This protein binds this small molecule.
Small molecule (SMILES): CC(=O)N[C@H]1[C@H](O[C@H]2[C@H](O)[C@@H](NC(C)=O)CO[C@@H]2CO)O[C@H](CO)[C@@H](O)[C@@H]1O

Sequence of chain 1.E:
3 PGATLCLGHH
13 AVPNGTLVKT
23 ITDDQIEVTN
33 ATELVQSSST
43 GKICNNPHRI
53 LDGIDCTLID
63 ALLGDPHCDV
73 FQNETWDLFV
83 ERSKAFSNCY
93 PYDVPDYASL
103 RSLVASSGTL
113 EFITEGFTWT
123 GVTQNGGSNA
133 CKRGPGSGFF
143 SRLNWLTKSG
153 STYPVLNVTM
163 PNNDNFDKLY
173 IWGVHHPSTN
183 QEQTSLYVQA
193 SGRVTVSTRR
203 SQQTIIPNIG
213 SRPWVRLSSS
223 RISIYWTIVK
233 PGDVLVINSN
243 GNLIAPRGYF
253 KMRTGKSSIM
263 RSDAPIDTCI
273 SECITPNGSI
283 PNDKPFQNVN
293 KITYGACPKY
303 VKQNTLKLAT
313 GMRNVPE

Sequence of chain 1.F:
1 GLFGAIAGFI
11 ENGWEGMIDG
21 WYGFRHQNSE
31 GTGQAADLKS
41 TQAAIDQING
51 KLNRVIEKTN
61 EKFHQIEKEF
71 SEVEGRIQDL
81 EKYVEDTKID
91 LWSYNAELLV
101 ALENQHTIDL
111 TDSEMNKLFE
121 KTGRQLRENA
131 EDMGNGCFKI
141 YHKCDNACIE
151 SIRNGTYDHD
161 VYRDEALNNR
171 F

Binding-site contacts:
Ligand atom C3 contacts residue VAL291 of chain 1.E at 4.4 Å (hydrophobic).
Ligand atom O5 contacts residue ASN279 of chain 1.E at 2.4 Å (h-bond).
Ligand atom C8 contacts residue SER39 of chain 1.E at 3.5 Å.
Ligand atom C5 contacts residue ASN292 of chain 1.E at 4.3 Å.
Ligand atom C8 contacts residue GLU69 of chain 1.F at 3.7 Å.
Ligand atom C8 contacts residue VAL291 of chain 1.E at 4.3 Å (hydrophobic).
Ligand atom C7 contacts residue ASN279 of chain 1.E at 3.3 Å.
Ligand atom C2 contacts residue VAL291 of chain 1.E at 4.1 Å (hydrophobic).
Ligand atom O7 contacts residue ASN279 of chain 1.E at 3.1 Å (h-bond).
Ligand atom C1 contacts residue VAL291 of chain 1.E at 3.8 Å (hydrophobic).
Ligand atom O5 contacts residue ASN292 of chain 1.E at 4.1 Å.
Ligand atom N2 contacts residue VAL291 of chain 1.E at 3.7 Å.
Ligand atom C2 contacts residue ASN279 of chain 1.E at 2.5 Å.
Ligand atom N2 contacts residue ASN279 of chain 1.E at 3.0 Å (h-bond).
Ligand atom C3 contacts residue ASN279 of chain 1.E at 3.8 Å.
Ligand atom C1 contacts residue ASN292 of chain 1.E at 4.2 Å.
Ligand atom C5 contacts residue ASN279 of chain 1.E at 3.7 Å.
Ligand atom C1 contacts residue ASN279 of chain 1.E at 1.4 Å.
Ligand atom C4 contacts residue ASN279 of chain 1.E at 4.3 Å.
Ligand atom C7 contacts residue VAL291 of chain 1.E at 4.4 Å (hydrophobic).